Binding-site contacts:
Ligand atom C12 contacts residue ALA252 of chain 1.A at 3.5 Å (hydrophobic).
Ligand atom O2 contacts residue LEU311 of chain 1.E at 3.4 Å.
Ligand atom C15 contacts residue ALA252 of chain 1.C at 3.3 Å (hydrophobic).
Ligand atom C6 contacts residue THR256 of chain 1.C at 4.1 Å.
Ligand atom O2 contacts residue THR256 of chain 1.A at 3.5 Å.
Ligand atom C11 contacts residue SER304 of chain 1.E at 3.9 Å.
Ligand atom C21 contacts residue ALA301 of chain 1.E at 3.9 Å (hydrophobic).
Ligand atom C6 contacts residue THR261 of chain 1.B at 3.8 Å.
Ligand atom C1 contacts residue THR308 of chain 1.E at 4.4 Å.
Ligand atom C14 contacts residue VAL257 of chain 1.B at 3.5 Å (hydrophobic).
Ligand atom C12 contacts residue SER304 of chain 1.E at 3.7 Å.
Ligand atom C1 contacts residue THR256 of chain 1.A at 3.2 Å.
Ligand atom C21 contacts residue SER304 of chain 1.E at 3.6 Å.
Ligand atom C7 contacts residue ALA252 of chain 1.C at 4.2 Å (hydrophobic).
Ligand atom C1 contacts residue ILE307 of chain 1.E at 4.1 Å (hydrophobic).
Ligand atom O4 contacts residue LEU311 of chain 1.E at 3.4 Å.
Ligand atom C21 contacts residue VAL257 of chain 1.D at 4.4 Å (hydrophobic).
Ligand atom C13 contacts residue SER304 of chain 1.E at 4.3 Å.
Ligand atom C2 contacts residue THR256 of chain 1.A at 3.8 Å.
Ligand atom C16 contacts residue ALA252 of chain 1.C at 4.3 Å (hydrophobic).
Ligand atom C11 contacts residue ALA252 of chain 1.A at 4.3 Å (hydrophobic).
Ligand atom O contacts residue PRO253 of chain 1.D at 4.1 Å.
Ligand atom O contacts residue PRO300 of chain 1.E at 3.5 Å.
Ligand atom C19 contacts residue THR308 of chain 1.E at 3.8 Å.
Ligand atom S contacts residue LEU311 of chain 1.E at 3.5 Å.
Ligand atom C21 contacts residue PRO300 of chain 1.E at 2.9 Å (hydrophobic).
Ligand atom C7 contacts residue VAL257 of chain 1.B at 3.8 Å (hydrophobic).
Ligand atom C17 contacts residue VAL257 of chain 1.B at 4.3 Å (hydrophobic).
Ligand atom C8 contacts residue VAL257 of chain 1.B at 4.3 Å (hydrophobic).
Ligand atom C20 contacts residue PRO300 of chain 1.E at 3.7 Å (hydrophobic).
Ligand atom C11 contacts residue ILE307 of chain 1.E at 4.0 Å (hydrophobic).
Ligand atom C18 contacts residue SER304 of chain 1.E at 3.9 Å.
Ligand atom C18 contacts residue VAL257 of chain 1.D at 3.1 Å (hydrophobic).
Ligand atom C17 contacts residue ALA248 of chain 1.A at 4.2 Å (hydrophobic).
Ligand atom C15 contacts residue VAL257 of chain 1.B at 3.1 Å (hydrophobic).
Ligand atom O contacts residue ALA248 of chain 1.C at 3.5 Å.
Ligand atom C16 contacts residue ALA248 of chain 1.C at 4.2 Å (hydrophobic).
Ligand atom O3 contacts residue LEU311 of chain 1.E at 3.6 Å.
Ligand atom O contacts residue ALA248 of chain 1.A at 4.4 Å.
Ligand atom C16 contacts residue VAL257 of chain 1.B at 3.4 Å (hydrophobic).

Sequence of chain 1.E:
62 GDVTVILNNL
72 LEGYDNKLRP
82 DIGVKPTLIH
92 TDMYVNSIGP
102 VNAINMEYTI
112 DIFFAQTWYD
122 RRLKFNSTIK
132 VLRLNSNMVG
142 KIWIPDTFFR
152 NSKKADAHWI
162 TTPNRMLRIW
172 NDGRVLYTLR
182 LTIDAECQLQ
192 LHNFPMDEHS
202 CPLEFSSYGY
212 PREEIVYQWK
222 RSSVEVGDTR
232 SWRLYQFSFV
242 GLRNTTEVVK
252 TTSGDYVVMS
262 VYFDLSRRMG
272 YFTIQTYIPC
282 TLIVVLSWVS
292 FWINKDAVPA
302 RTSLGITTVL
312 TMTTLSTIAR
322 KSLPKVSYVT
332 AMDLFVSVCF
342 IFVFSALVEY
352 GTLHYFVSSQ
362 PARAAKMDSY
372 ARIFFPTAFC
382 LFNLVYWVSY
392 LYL

Sequence of chain 1.A:
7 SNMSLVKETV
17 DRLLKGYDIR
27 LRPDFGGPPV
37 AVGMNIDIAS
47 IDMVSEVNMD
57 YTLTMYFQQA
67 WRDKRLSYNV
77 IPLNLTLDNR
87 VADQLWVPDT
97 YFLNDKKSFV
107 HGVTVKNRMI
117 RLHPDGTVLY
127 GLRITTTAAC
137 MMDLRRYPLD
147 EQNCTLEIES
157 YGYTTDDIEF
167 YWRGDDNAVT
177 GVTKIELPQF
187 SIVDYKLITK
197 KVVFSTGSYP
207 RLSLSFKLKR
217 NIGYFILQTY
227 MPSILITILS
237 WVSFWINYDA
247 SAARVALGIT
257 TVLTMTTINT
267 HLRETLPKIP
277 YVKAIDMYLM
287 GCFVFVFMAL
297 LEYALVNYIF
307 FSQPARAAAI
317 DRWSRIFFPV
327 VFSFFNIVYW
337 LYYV

Sequence of chain 1.C:
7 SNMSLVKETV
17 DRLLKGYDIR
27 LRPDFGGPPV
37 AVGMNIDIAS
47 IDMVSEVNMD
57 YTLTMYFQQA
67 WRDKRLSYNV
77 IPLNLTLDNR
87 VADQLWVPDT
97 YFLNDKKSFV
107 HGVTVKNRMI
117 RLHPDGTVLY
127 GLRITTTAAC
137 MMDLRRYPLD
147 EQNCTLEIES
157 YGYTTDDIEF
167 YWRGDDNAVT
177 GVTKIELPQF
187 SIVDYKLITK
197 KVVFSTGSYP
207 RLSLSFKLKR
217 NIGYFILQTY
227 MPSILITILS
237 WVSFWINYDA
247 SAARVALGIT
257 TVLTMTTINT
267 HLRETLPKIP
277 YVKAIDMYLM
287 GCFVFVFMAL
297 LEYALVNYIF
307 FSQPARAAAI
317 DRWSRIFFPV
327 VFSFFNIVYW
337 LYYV

Sequence of chain 1.B:
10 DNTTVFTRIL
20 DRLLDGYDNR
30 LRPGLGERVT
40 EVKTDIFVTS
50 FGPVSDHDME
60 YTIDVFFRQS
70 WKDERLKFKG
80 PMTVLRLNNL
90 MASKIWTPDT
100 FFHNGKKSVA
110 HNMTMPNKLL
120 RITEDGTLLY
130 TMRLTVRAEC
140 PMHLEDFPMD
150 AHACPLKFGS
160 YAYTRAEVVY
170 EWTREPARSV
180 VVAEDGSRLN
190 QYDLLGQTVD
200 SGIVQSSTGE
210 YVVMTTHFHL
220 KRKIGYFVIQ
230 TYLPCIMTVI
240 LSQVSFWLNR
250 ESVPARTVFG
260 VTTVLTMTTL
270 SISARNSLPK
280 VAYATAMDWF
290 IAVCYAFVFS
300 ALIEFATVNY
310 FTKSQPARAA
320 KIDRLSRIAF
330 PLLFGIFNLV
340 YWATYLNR

This small molecule binds to this protein.
Small molecule (SMILES): CC(=O)[C@H]1CC[C@H]2[C@@H]3CC=C4C[C@@H](OS(=O)(=O)O)CC[C@]4(C)[C@H]3CC[C@]12C

Sequence of chain 1.D:
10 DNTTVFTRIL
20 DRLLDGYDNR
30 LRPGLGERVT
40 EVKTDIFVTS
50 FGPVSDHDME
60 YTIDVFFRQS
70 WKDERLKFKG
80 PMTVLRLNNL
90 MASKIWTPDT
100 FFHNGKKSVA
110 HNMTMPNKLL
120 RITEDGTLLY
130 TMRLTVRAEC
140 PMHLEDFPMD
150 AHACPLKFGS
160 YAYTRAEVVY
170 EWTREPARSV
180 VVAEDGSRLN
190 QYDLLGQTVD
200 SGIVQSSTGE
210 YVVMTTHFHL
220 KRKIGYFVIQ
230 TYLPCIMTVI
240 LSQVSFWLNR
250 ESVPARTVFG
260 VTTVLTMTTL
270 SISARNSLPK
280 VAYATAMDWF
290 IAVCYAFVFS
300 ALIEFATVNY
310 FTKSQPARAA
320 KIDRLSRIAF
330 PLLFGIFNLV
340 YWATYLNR